Sequence of chain 1.D:
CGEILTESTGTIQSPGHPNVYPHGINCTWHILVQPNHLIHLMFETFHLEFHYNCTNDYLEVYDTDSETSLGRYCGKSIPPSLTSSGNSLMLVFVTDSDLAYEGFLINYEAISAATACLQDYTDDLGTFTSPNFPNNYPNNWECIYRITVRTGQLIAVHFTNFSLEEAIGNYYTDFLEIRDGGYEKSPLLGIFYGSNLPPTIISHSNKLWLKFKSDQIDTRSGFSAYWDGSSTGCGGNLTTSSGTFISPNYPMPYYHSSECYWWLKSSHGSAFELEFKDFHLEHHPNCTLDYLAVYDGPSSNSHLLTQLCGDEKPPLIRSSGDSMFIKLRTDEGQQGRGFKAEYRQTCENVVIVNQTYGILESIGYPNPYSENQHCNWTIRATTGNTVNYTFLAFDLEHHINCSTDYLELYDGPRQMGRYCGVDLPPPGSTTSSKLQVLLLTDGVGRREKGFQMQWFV

The protein below binds the small molecule below.
Small molecule (SMILES): CC(=O)N[C@@H]1[C@@H](O)[C@H](O)[C@@H](CO)O[C@H]1O

Binding-site contacts:
Ligand atom C8 contacts residue THR382 of chain 1.D at 3.4 Å.
Ligand atom N2 contacts residue ASN354 of chain 1.D at 3.7 Å.
Ligand atom C3 contacts residue ASN354 of chain 1.D at 3.6 Å.
Ligand atom N2 contacts residue THR382 of chain 1.D at 4.4 Å.
Ligand atom C7 contacts residue VAL353 of chain 1.D at 4.1 Å (hydrophobic).
Ligand atom O7 contacts residue VAL353 of chain 1.D at 4.3 Å.
Ligand atom C7 contacts residue THR382 of chain 1.D at 4.4 Å.
Ligand atom C2 contacts residue ASN354 of chain 1.D at 2.7 Å.
Ligand atom C7 contacts residue ASN354 of chain 1.D at 4.5 Å.
Ligand atom O5 contacts residue ASN354 of chain 1.D at 2.4 Å (h-bond).
Ligand atom C8 contacts residue VAL353 of chain 1.D at 4.2 Å (hydrophobic).
Ligand atom C6 contacts residue ASN354 of chain 1.D at 3.1 Å.
Ligand atom O6 contacts residue ASN354 of chain 1.D at 4.0 Å.
Ligand atom C4 contacts residue ASN354 of chain 1.D at 3.4 Å.
Ligand atom C5 contacts residue ASN354 of chain 1.D at 3.0 Å.
Ligand atom C1 contacts residue ASN354 of chain 1.D at 1.4 Å.